Sequence of chain 1.H:
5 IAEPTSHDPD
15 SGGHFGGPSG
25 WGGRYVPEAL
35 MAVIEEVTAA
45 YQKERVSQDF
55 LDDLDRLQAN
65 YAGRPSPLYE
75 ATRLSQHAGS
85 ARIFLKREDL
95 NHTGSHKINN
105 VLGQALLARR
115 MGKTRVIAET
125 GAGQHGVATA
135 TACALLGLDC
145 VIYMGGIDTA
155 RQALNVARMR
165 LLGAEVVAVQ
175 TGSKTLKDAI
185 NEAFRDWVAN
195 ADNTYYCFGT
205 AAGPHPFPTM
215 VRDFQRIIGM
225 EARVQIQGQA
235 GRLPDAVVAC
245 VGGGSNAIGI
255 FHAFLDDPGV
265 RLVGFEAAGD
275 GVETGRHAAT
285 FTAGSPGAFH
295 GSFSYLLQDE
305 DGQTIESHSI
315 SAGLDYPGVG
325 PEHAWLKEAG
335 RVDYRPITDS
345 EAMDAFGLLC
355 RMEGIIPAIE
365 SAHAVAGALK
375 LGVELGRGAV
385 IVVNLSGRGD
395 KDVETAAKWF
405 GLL

Binding-site contacts:
Ligand atom P contacts residue SER249 of chain 1.H at 3.4 Å.
Ligand atom P contacts residue GLY248 of chain 1.H at 3.6 Å.
Ligand atom O3A contacts residue GLN128 of chain 1.H at 3.4 Å.
Ligand atom OP3 contacts residue HIS100 of chain 1.H at 3.2 Å (h-bond).
Ligand atom C6 contacts residue GLU364 of chain 1.H at 3.6 Å.
Ligand atom C6 contacts residue HIS100 of chain 1.H at 3.7 Å.
Ligand atom OP4 contacts residue LYS101 of chain 1.H at 3.4 Å (salt-bridge).
Ligand atom OP2 contacts residue SER249 of chain 1.H at 2.7 Å (h-bond).
Ligand atom CA contacts residue LYS101 of chain 1.H at 3.5 Å.
Ligand atom OP1 contacts residue SER249 of chain 1.H at 3.6 Å (h-bond).
Ligand atom OP1 contacts residue GLY247 of chain 1.H at 3.1 Å (h-bond).
Ligand atom N1 contacts residue HIS100 of chain 1.H at 3.6 Å.
Ligand atom OXT contacts residue THR124 of chain 1.H at 3.4 Å (h-bond).
Ligand atom OP2 contacts residue THR204 of chain 1.H at 2.7 Å (h-bond).
Ligand atom OP3 contacts residue SER249 of chain 1.H at 3.1 Å (h-bond).
Ligand atom N1 contacts residue SER390 of chain 1.H at 2.6 Å (h-bond).
Ligand atom OP2 contacts residue LYS101 of chain 1.H at 3.2 Å (salt-bridge).
Ligand atom OXT contacts residue GLY127 of chain 1.H at 3.5 Å (h-bond).
Ligand atom OXT contacts residue HIS129 of chain 1.H at 2.6 Å (h-bond).
Ligand atom C5A contacts residue LEU318 of chain 1.H at 3.7 Å (hydrophobic).
Ligand atom OP1 contacts residue GLY246 of chain 1.H at 2.7 Å (h-bond).
Ligand atom CB contacts residue LEU180 of chain 1.H at 3.7 Å (hydrophobic).
Ligand atom O contacts residue THR124 of chain 1.H at 2.6 Å (h-bond).
Ligand atom OP1 contacts residue GLY248 of chain 1.H at 2.7 Å (h-bond).
Ligand atom O contacts residue HIS129 of chain 1.H at 3.5 Å.
Ligand atom OP3 contacts residue ASN250 of chain 1.H at 2.8 Å (h-bond).
Ligand atom N contacts residue LYS101 of chain 1.H at 3.4 Å.
Ligand atom C contacts residue THR124 of chain 1.H at 3.4 Å.
Ligand atom C4A contacts residue LYS101 of chain 1.H at 3.5 Å.
Ligand atom C2 contacts residue SER390 of chain 1.H at 3.6 Å.
Ligand atom OP2 contacts residue GLY248 of chain 1.H at 3.4 Å (h-bond).
Ligand atom C4A contacts residue GLY317 of chain 1.H at 3.5 Å.
Ligand atom C contacts residue ALA126 of chain 1.H at 3.5 Å (hydrophobic).
Ligand atom C contacts residue GLY125 of chain 1.H at 3.6 Å.
Ligand atom OXT contacts residue GLN128 of chain 1.H at 2.8 Å (h-bond).
Ligand atom C6 contacts residue SER390 of chain 1.H at 3.3 Å.
Ligand atom N1 contacts residue GLU364 of chain 1.H at 3.5 Å.
Ligand atom O contacts residue ALA126 of chain 1.H at 3.6 Å.
Ligand atom O contacts residue GLY125 of chain 1.H at 2.6 Å (h-bond).
Ligand atom C contacts residue HIS129 of chain 1.H at 3.5 Å.

A small-molecule ligand and the protein it binds are described below.
Small molecule (SMILES): C=C(NCc1c(COP(=O)(O)O)cnc(C)c1O)C(=O)O